Binding-site contacts:
Ligand atom O1 contacts residue TRP55 of chain 1.E at 4.1 Å.
Ligand atom C21 contacts residue GLU84 of chain 1.E at 3.9 Å.
Ligand atom C20 contacts residue GLU84 of chain 1.E at 3.6 Å.
Ligand atom C22 contacts residue PHE238 of chain 1.G at 3.5 Å (hydrophobic).
Ligand atom N5 contacts residue GLU84 of chain 1.E at 3.9 Å.
Ligand atom C18 contacts residue GLU84 of chain 1.E at 3.7 Å.
Ligand atom C22 contacts residue GLU36 of chain 1.G at 3.8 Å.
Ligand atom O2 contacts residue PHE72 of chain 1.E at 3.5 Å.
Ligand atom C18 contacts residue ARG37 of chain 1.G at 3.9 Å.
Ligand atom C8 contacts residue ARG37 of chain 1.G at 4.3 Å.
Ligand atom C7 contacts residue ASP63 of chain 1.G at 4.3 Å.
Ligand atom O1 contacts residue VAL85 of chain 1.E at 4.2 Å.
Ligand atom C17 contacts residue VAL85 of chain 1.E at 4.0 Å (hydrophobic).
Ligand atom O4 contacts residue GLN328 of chain 1.D at 2.8 Å (h-bond).
Ligand atom C16 contacts residue PHE238 of chain 1.G at 3.5 Å (hydrophobic).
Ligand atom C14 contacts residue TRP55 of chain 1.E at 3.6 Å (hydrophobic).
Ligand atom C8 contacts residue PHE238 of chain 1.G at 3.6 Å (hydrophobic).
Ligand atom C11 contacts residue PHE238 of chain 1.G at 4.2 Å (hydrophobic).
Ligand atom C17 contacts residue GLU84 of chain 1.E at 4.2 Å.
Ligand atom C23 contacts residue GLN328 of chain 1.D at 3.9 Å.
Ligand atom C6 contacts residue ARG37 of chain 1.G at 3.6 Å.
Ligand atom C9 contacts residue PHE238 of chain 1.G at 3.7 Å (hydrophobic).
Ligand atom C7 contacts residue ARG37 of chain 1.G at 3.7 Å.
Ligand atom C28 contacts residue MET333 of chain 1.D at 3.7 Å (hydrophobic).
Ligand atom C30 contacts residue LEU86 of chain 1.E at 3.7 Å (hydrophobic).
Ligand atom C30 contacts residue GLN328 of chain 1.D at 4.2 Å.
Ligand atom C26 contacts residue VAL85 of chain 1.E at 3.5 Å (hydrophobic).
Ligand atom C22 contacts residue TYR242 of chain 1.G at 3.3 Å (hydrophobic).
Ligand atom C14 contacts residue PHE238 of chain 1.G at 3.6 Å (hydrophobic).
Ligand atom C13 contacts residue GLU84 of chain 1.E at 4.2 Å.
Ligand atom C10 contacts residue ARG37 of chain 1.G at 4.1 Å.
Ligand atom C29 contacts residue PHE72 of chain 1.E at 3.3 Å (hydrophobic).
Ligand atom C27 contacts residue SER33 of chain 1.G at 3.4 Å.
Ligand atom O1 contacts residue ARG37 of chain 1.G at 2.8 Å (salt-bridge).
Ligand atom C10 contacts residue VAL85 of chain 1.E at 3.6 Å (hydrophobic).
Ligand atom C29 contacts residue PHE337 of chain 1.D at 3.6 Å (hydrophobic).
Ligand atom O3 contacts residue GLN328 of chain 1.D at 3.9 Å.
Ligand atom C21 contacts residue LEU40 of chain 1.G at 4.1 Å (hydrophobic).
Ligand atom C20 contacts residue VAL85 of chain 1.E at 3.7 Å (hydrophobic).
Ligand atom O1 contacts residue ASP63 of chain 1.G at 3.1 Å (salt-bridge).

A protein and the small-molecule ligand that binds it are described below.
Small molecule (SMILES): C/C=C(\C)[C@H](O)[C@H](C)/C=C(C)/C=C/C/C(C)=C/Cc1[nH]c(OC)c(OC)c(=O)c1C

Sequence of chain 1.G:
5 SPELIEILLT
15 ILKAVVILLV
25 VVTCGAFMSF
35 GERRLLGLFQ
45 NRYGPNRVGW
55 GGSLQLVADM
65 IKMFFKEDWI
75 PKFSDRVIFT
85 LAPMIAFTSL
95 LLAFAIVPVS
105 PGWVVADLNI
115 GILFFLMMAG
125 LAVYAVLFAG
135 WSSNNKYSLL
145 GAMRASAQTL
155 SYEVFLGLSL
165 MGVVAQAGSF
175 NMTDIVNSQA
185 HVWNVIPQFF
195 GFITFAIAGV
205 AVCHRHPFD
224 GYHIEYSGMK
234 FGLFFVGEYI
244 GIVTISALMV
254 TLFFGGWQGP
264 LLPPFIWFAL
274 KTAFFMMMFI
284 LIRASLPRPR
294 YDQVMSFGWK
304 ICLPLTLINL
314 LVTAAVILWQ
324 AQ

Sequence of chain 1.D:
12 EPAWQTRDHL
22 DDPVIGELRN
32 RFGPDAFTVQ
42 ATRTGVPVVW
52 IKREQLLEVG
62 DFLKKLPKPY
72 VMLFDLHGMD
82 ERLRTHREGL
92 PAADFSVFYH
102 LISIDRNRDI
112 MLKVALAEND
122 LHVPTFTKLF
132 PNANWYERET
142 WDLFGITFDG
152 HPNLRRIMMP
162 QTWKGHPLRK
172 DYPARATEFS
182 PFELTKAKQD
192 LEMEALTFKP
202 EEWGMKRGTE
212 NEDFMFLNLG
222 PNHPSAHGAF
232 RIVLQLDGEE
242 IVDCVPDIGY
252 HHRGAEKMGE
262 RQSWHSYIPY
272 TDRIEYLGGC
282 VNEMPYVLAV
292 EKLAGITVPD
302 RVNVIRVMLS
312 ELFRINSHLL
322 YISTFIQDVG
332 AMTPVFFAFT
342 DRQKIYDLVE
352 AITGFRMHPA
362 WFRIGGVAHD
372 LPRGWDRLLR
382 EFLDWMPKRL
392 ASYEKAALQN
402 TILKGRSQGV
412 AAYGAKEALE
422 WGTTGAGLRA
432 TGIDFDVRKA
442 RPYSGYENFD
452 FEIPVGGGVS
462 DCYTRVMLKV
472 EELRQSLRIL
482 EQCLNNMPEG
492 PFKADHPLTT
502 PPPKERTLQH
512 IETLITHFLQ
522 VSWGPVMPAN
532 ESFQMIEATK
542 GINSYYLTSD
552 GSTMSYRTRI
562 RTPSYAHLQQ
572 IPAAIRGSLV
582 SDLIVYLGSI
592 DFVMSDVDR

Sequence of chain 1.E:
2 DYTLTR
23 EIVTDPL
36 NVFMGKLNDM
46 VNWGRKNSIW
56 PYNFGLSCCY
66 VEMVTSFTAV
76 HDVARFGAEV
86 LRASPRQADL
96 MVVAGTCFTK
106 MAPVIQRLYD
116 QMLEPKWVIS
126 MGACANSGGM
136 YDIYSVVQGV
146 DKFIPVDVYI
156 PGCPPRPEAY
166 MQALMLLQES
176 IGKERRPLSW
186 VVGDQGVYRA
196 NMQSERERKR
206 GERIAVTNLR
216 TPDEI